The small molecule below binds the protein below.
Small molecule (SMILES): Nc1nc2c(ncn2[C@@H]2O[C@H](CO[P](=O)(O)O[P](=O)(O)NP(=O)(O)O)[C@@H](O)[C@H]2O)c(=O)[nH]1

Binding-site contacts:
Ligand atom O3G contacts residue GLY60 of chain 1.A at 2.9 Å (h-bond).
Ligand atom N7 contacts residue ALA18 of chain 1.A at 3.5 Å.
Ligand atom O1B contacts residue VAL14 of chain 1.A at 3.3 Å (h-bond).
Ligand atom O1B contacts residue LYS16 of chain 1.A at 2.8 Å (salt-bridge).
Ligand atom N3B contacts residue GLY13 of chain 1.A at 3.1 Å (h-bond).
Ligand atom O3G contacts residue LYS16 of chain 1.A at 2.7 Å (salt-bridge).
Ligand atom O2G contacts residue MG1 of chain 1.C at 2.0 Å.
Ligand atom C8 contacts residue ALA18 of chain 1.A at 3.4 Å (hydrophobic).
Ligand atom O3G contacts residue GLY12 of chain 1.A at 3.4 Å.
Ligand atom PG contacts residue MG1 of chain 1.C at 3.2 Å.
Ligand atom PB contacts residue LYS16 of chain 1.A at 3.5 Å.
Ligand atom O1A contacts residue ALA18 of chain 1.A at 2.8 Å (h-bond).
Ligand atom O6 contacts residue LYS147 of chain 1.A at 3.5 Å (salt-bridge).
Ligand atom N3B contacts residue MG1 of chain 1.C at 3.4 Å.
Ligand atom C6 contacts residue LYS117 of chain 1.A at 3.5 Å.
Ligand atom O1A contacts residue GLY15 of chain 1.A at 3.2 Å.
Ligand atom PB contacts residue MG1 of chain 1.C at 3.2 Å.
Ligand atom C4 contacts residue PHE28 of chain 1.A at 3.5 Å (hydrophobic).
Ligand atom O2' contacts residue GLU31 of chain 1.A at 3.5 Å (salt-bridge).
Ligand atom N7 contacts residue ASN116 of chain 1.A at 3.1 Å (h-bond).
Ligand atom N2 contacts residue LEU120 of chain 1.A at 3.4 Å.
Ligand atom O2' contacts residue PHE28 of chain 1.A at 3.3 Å.
Ligand atom O1B contacts residue GLY15 of chain 1.A at 3.1 Å (h-bond).
Ligand atom O2B contacts residue MG1 of chain 1.C at 2.0 Å.
Ligand atom O2' contacts residue ASP30 of chain 1.A at 3.2 Å.
Ligand atom O2B contacts residue SER17 of chain 1.A at 2.9 Å (h-bond).
Ligand atom C5' contacts residue GLY13 of chain 1.A at 3.5 Å.
Ligand atom O6 contacts residue ASP119 of chain 1.A at 3.4 Å (salt-bridge).
Ligand atom O3A contacts residue GLY15 of chain 1.A at 3.1 Å (h-bond).
Ligand atom O2G contacts residue THR35 of chain 1.A at 3.0 Å (h-bond).
Ligand atom O6 contacts residue ASN116 of chain 1.A at 3.4 Å (h-bond).
Ligand atom O1B contacts residue GLY13 of chain 1.A at 3.4 Å (h-bond).
Ligand atom O6 contacts residue LYS117 of chain 1.A at 3.4 Å.
Ligand atom O4' contacts residue LYS117 of chain 1.A at 3.1 Å (salt-bridge).
Ligand atom O2B contacts residue LYS16 of chain 1.A at 3.4 Å (salt-bridge).
Ligand atom O6 contacts residue ALA146 of chain 1.A at 2.8 Å (h-bond).
Ligand atom O6 contacts residue SER145 of chain 1.A at 3.5 Å.
Ligand atom N1 contacts residue ASP119 of chain 1.A at 2.9 Å (salt-bridge).
Ligand atom O1A contacts residue SER17 of chain 1.A at 3.5 Å (h-bond).
Ligand atom N2 contacts residue ASP119 of chain 1.A at 2.9 Å (salt-bridge).

Sequence of chain 1.A:
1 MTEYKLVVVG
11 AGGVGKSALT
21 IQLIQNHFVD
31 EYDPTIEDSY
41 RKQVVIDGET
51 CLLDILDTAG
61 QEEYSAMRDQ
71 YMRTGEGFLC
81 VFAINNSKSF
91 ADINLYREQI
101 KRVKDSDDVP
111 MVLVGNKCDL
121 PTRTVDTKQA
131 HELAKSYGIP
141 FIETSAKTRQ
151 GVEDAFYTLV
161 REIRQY